A protein and the small-molecule ligand that binds it are described below.
Small molecule (SMILES): CC(=O)N[C@@H]1[C@@H](O)[C@H](O)[C@@H](CO)O[C@H]1O

Sequence of chain 1.A:
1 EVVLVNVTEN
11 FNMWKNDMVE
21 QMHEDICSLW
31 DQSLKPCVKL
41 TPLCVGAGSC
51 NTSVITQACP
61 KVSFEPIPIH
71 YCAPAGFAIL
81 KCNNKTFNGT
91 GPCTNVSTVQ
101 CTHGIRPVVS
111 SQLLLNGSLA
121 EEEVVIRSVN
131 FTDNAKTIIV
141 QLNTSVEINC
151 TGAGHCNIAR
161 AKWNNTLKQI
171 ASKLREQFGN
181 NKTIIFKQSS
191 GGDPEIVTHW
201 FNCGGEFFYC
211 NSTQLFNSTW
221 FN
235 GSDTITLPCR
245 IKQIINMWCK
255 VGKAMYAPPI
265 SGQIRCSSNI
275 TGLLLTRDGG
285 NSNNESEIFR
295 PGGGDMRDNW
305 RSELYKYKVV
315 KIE

Binding-site contacts:
Ligand atom C5 contacts residue ASN51 of chain 1.A at 3.6 Å.
Ligand atom N2 contacts residue ASN51 of chain 1.A at 2.9 Å (h-bond).
Ligand atom C8 contacts residue ASN51 of chain 1.A at 4.0 Å.
Ligand atom O6 contacts residue ALA47 of chain 1.A at 4.4 Å.
Ligand atom C2 contacts residue ASN51 of chain 1.A at 2.5 Å.
Ligand atom O5 contacts residue ASN51 of chain 1.A at 2.4 Å (h-bond).
Ligand atom C3 contacts residue ASN51 of chain 1.A at 3.8 Å.
Ligand atom C7 contacts residue ASN51 of chain 1.A at 3.4 Å.
Ligand atom O6 contacts residue SER49 of chain 1.A at 4.0 Å.
Ligand atom C4 contacts residue ASN51 of chain 1.A at 4.3 Å.
Ligand atom C1 contacts residue ASN51 of chain 1.A at 1.4 Å.
Ligand atom O7 contacts residue ASN51 of chain 1.A at 3.9 Å.